Sequence of chain 2.A:
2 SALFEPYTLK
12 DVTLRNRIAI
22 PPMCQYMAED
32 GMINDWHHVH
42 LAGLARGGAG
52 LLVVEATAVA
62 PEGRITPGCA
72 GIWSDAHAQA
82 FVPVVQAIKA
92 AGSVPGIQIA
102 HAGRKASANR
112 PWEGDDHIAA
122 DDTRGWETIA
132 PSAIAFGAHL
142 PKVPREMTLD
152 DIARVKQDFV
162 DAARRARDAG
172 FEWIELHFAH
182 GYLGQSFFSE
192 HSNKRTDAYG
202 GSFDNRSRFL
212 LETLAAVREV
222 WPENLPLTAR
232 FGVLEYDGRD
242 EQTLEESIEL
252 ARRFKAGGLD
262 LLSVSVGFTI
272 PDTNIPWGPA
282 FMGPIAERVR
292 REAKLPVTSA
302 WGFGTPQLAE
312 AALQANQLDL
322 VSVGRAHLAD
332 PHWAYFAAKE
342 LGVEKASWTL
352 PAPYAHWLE

Binding-site contacts:
Ligand atom C2 contacts residue SER94 of chain 2.A at 4.3 Å.
Ligand atom C2 contacts residue THR14 of chain 2.A at 4.4 Å.
Ligand atom C1 contacts residue SER94 of chain 2.A at 4.3 Å.
Ligand atom C4 contacts residue LYS90 of chain 2.A at 3.4 Å.
Ligand atom C3 contacts residue VAL95 of chain 2.A at 4.5 Å (hydrophobic).
Ligand atom O5 contacts residue VAL95 of chain 2.A at 3.7 Å.
Ligand atom C3 contacts residue GLU173 of chain 2.A at 3.5 Å.
Ligand atom C1 contacts residue THR14 of chain 2.A at 3.5 Å.
Ligand atom C2 contacts residue GLU173 of chain 2.A at 3.5 Å.
Ligand atom C4 contacts residue GLY93 of chain 2.A at 3.8 Å.
Ligand atom C1 contacts residue VAL95 of chain 2.A at 3.3 Å (hydrophobic).
Ligand atom O6 contacts residue PRO96 of chain 2.A at 4.3 Å.
Ligand atom O5 contacts residue GLU173 of chain 2.A at 2.8 Å (salt-bridge).
Ligand atom C1 contacts residue GLY93 of chain 2.A at 3.7 Å.
Ligand atom C4 contacts residue SER94 of chain 2.A at 3.4 Å.
Ligand atom O6 contacts residue SER94 of chain 2.A at 4.3 Å.
Ligand atom C3 contacts residue SER94 of chain 2.A at 3.6 Å.
Ligand atom C3 contacts residue LYS90 of chain 2.A at 4.2 Å.
Ligand atom O6 contacts residue GLU173 of chain 2.A at 2.7 Å (salt-bridge).
Ligand atom O6 contacts residue LYS90 of chain 2.A at 3.4 Å.
Ligand atom O5 contacts residue THR14 of chain 2.A at 4.4 Å.
Ligand atom C2 contacts residue VAL95 of chain 2.A at 3.6 Å (hydrophobic).

A small-molecule ligand and the protein it binds are described below.
Small molecule (SMILES): C[C@@H](O)[C@@H](C)O